Binding-site contacts:
Ligand atom C2 contacts residue TRP347 of chain 3.A at 3.8 Å (hydrophobic).
Ligand atom C2 contacts residue TRP457 of chain 3.A at 4.0 Å (hydrophobic).
Ligand atom C1 contacts residue TYR272 of chain 3.A at 3.6 Å (hydrophobic).
Ligand atom O5 contacts residue TYR272 of chain 3.A at 3.1 Å.
Ligand atom O4 contacts residue ARG183 of chain 3.A at 3.1 Å (salt-bridge).
Ligand atom O1 contacts residue LYS132 of chain 3.A at 2.8 Å (salt-bridge).
Ligand atom C4 contacts residue TRP457 of chain 3.A at 3.7 Å (hydrophobic).
Ligand atom C4 contacts residue TYR272 of chain 3.A at 4.0 Å (hydrophobic).
Ligand atom O6 contacts residue GLU270 of chain 3.A at 2.7 Å (salt-bridge).
Ligand atom O3 contacts residue ARG183 of chain 3.A at 3.3 Å (salt-bridge).
Ligand atom O3 contacts residue TRP179 of chain 3.A at 3.7 Å.
Ligand atom C3 contacts residue ASP182 of chain 3.A at 3.7 Å.
Ligand atom C1 contacts residue TRP347 of chain 3.A at 3.7 Å (hydrophobic).
Ligand atom O2 contacts residue TRP347 of chain 3.A at 3.9 Å.
Ligand atom O2 contacts residue ALA180 of chain 3.A at 3.5 Å.
Ligand atom C1 contacts residue ASP131 of chain 3.A at 3.6 Å.
Ligand atom O3 contacts residue TRP457 of chain 3.A at 3.5 Å (h-bond).
Ligand atom O6 contacts residue PHE273 of chain 3.A at 3.6 Å.
Ligand atom O2 contacts residue LYS132 of chain 3.A at 2.7 Å (salt-bridge).
Ligand atom C6 contacts residue TYR272 of chain 3.A at 3.7 Å (hydrophobic).
Ligand atom O1 contacts residue ASN129 of chain 3.A at 3.6 Å.
Ligand atom O2 contacts residue TRP179 of chain 3.A at 3.3 Å (h-bond).
Ligand atom O6 contacts residue TYR272 of chain 3.A at 3.4 Å (h-bond).
Ligand atom O4 contacts residue ARG461 of chain 3.A at 3.8 Å.
Ligand atom C6 contacts residue PRO271 of chain 3.A at 3.7 Å (hydrophobic).
Ligand atom O3 contacts residue ASP182 of chain 3.A at 2.6 Å (salt-bridge).
Ligand atom O2 contacts residue GLU228 of chain 3.A at 2.8 Å (salt-bridge).
Ligand atom C6 contacts residue TRP457 of chain 3.A at 3.8 Å (hydrophobic).
Ligand atom C2 contacts residue ASP182 of chain 3.A at 3.5 Å.
Ligand atom O4 contacts residue TRP179 of chain 3.A at 3.8 Å.
Ligand atom C2 contacts residue GLU228 of chain 3.A at 3.8 Å.
Ligand atom C2 contacts residue LYS132 of chain 3.A at 3.7 Å.
Ligand atom C3 contacts residue TRP457 of chain 3.A at 4.0 Å (hydrophobic).
Ligand atom O6 contacts residue PRO271 of chain 3.A at 3.4 Å.
Ligand atom O2 contacts residue ASP182 of chain 3.A at 2.6 Å (salt-bridge).
Ligand atom O1 contacts residue ASP131 of chain 3.A at 2.7 Å (salt-bridge).
Ligand atom C1 contacts residue LYS132 of chain 3.A at 3.7 Å.
Ligand atom C3 contacts residue TRP179 of chain 3.A at 3.6 Å (hydrophobic).
Ligand atom O3 contacts residue ALA180 of chain 3.A at 3.4 Å.
Ligand atom C6 contacts residue GLU270 of chain 3.A at 3.6 Å.

Sequence of chain 3.A:
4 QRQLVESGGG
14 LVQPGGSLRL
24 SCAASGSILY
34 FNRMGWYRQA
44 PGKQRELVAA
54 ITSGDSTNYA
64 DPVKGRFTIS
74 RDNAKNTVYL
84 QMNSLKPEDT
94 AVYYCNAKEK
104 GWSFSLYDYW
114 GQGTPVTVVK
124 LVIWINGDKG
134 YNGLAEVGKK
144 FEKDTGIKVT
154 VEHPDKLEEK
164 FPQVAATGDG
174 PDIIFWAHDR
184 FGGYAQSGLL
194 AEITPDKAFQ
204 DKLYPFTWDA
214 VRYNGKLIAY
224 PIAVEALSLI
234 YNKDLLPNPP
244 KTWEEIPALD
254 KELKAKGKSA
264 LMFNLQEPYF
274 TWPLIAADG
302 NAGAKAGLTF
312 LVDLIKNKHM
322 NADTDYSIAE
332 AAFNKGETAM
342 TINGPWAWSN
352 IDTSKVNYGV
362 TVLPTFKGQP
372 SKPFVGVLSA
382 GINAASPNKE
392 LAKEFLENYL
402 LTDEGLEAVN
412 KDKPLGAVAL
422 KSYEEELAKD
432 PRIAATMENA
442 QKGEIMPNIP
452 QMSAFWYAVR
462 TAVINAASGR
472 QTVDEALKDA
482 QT

The protein below binds the small molecule below.
Small molecule (SMILES): OC[C@H]1O[C@H](O[C@H]2[C@H](O)[C@@H](O)[C@@H](O)O[C@@H]2CO)[C@H](O)[C@@H](O)[C@@H]1O